Binding-site contacts:
Ligand atom S6 contacts residue HIS15 of chain 1.A at 3.7 Å.
Ligand atom S2 contacts residue MET142 of chain 1.A at 4.0 Å.
Ligand atom S3 contacts residue MET142 of chain 1.A at 4.1 Å.
Ligand atom S2 contacts residue HIS143 of chain 1.A at 3.8 Å.
Ligand atom O23 contacts residue ASP16 of chain 1.A at 3.2 Å (salt-bridge).
Ligand atom O22 contacts residue HIS15 of chain 1.A at 4.3 Å.
Ligand atom O29 contacts residue MET142 of chain 1.A at 3.9 Å.
Ligand atom O22 contacts residue ASP16 of chain 1.A at 4.1 Å.
Ligand atom O29 contacts residue LYS139 of chain 1.A at 3.5 Å.
Ligand atom O11 contacts residue HIS143 of chain 1.A at 4.4 Å.
Ligand atom O10 contacts residue HIS143 of chain 1.A at 2.4 Å (h-bond).
Ligand atom O12 contacts residue HIS15 of chain 1.A at 3.5 Å.
Ligand atom C6 contacts residue HIS15 of chain 1.A at 4.3 Å.
Ligand atom O23 contacts residue THR12 of chain 1.A at 4.2 Å.
Ligand atom S6 contacts residue ASN13 of chain 1.A at 3.7 Å.
Ligand atom O2 contacts residue MET142 of chain 1.A at 4.5 Å.
Ligand atom O23 contacts residue ASN13 of chain 1.A at 3.1 Å.
Ligand atom O6 contacts residue HIS15 of chain 1.A at 3.3 Å.
Ligand atom O22 contacts residue ASN13 of chain 1.A at 3.2 Å (h-bond).
Ligand atom O12 contacts residue HIS143 of chain 1.A at 4.4 Å.
Ligand atom O28 contacts residue MET142 of chain 1.A at 3.3 Å.
Ligand atom O11 contacts residue MET142 of chain 1.A at 3.8 Å.
Ligand atom O21 contacts residue GLU14 of chain 1.A at 4.4 Å.
Ligand atom O21 contacts residue THR12 of chain 1.A at 2.9 Å (h-bond).
Ligand atom O21 contacts residue ASN13 of chain 1.A at 3.5 Å.
Ligand atom S6 contacts residue GLU14 of chain 1.A at 4.4 Å.
Ligand atom O10 contacts residue MET142 of chain 1.A at 3.1 Å.
Ligand atom O1 contacts residue HIS15 of chain 1.A at 4.1 Å.
Ligand atom O23 contacts residue GLU14 of chain 1.A at 3.2 Å (salt-bridge).
Ligand atom C1 contacts residue HIS15 of chain 1.A at 2.9 Å.
Ligand atom S6 contacts residue THR12 of chain 1.A at 4.1 Å.
Ligand atom O3 contacts residue MET142 of chain 1.A at 4.3 Å.
Ligand atom C5 contacts residue HIS15 of chain 1.A at 3.9 Å.
Ligand atom C2 contacts residue HIS15 of chain 1.A at 3.8 Å.
Ligand atom S6 contacts residue ASP16 of chain 1.A at 4.3 Å.
Ligand atom O23 contacts residue HIS15 of chain 1.A at 2.7 Å (h-bond).
Ligand atom O5 contacts residue HIS15 of chain 1.A at 2.5 Å (h-bond).

Sequence of chain 1.A:
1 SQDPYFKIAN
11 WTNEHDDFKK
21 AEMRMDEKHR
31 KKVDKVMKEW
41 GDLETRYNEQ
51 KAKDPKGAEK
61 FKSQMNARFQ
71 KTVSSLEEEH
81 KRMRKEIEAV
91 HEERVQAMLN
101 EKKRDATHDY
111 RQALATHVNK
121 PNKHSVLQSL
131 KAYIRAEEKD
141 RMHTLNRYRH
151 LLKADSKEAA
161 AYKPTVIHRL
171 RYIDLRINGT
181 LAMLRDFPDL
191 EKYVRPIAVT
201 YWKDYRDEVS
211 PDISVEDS

This protein binds this small molecule.
Small molecule (SMILES): O=S(=O)(O)OC[C@H]1O[C@H](O)[C@H](OS(=O)(=O)O)[C@@H](OS(=O)(=O)O)[C@@H]1OS(=O)(=O)O